Sequence of chain 1.B:
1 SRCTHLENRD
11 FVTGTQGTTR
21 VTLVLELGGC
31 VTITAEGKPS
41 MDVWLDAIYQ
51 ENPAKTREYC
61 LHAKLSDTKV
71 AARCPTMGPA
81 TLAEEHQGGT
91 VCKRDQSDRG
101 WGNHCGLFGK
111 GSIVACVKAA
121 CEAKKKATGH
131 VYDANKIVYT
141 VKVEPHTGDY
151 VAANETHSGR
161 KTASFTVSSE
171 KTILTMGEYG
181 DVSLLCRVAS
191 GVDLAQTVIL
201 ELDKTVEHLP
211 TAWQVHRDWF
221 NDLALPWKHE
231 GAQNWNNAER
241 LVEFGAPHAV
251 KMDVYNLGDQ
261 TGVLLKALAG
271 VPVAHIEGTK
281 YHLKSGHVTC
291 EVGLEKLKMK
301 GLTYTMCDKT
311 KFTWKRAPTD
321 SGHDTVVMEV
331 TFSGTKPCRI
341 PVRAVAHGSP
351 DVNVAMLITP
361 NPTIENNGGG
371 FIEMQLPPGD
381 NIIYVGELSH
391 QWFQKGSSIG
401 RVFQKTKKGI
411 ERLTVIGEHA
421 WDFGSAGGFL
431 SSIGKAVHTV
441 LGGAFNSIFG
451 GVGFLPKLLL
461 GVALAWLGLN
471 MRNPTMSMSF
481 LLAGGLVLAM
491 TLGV

Binding-site contacts:
Ligand atom O5 contacts residue ASN154 of chain 1.B at 2.4 Å (h-bond).
Ligand atom C3 contacts residue ASN154 of chain 1.B at 3.8 Å.
Ligand atom C5 contacts residue HIS104 of chain 1.A at 3.1 Å.
Ligand atom C4 contacts residue HIS104 of chain 1.A at 4.4 Å.
Ligand atom C8 contacts residue HIS104 of chain 1.A at 4.0 Å.
Ligand atom C1 contacts residue HIS104 of chain 1.A at 3.2 Å.
Ligand atom C5 contacts residue ASN154 of chain 1.B at 3.7 Å.
Ligand atom C6 contacts residue HIS104 of chain 1.A at 3.2 Å.
Ligand atom C1 contacts residue ASN154 of chain 1.B at 1.4 Å.
Ligand atom C2 contacts residue ASN154 of chain 1.B at 2.4 Å.
Ligand atom N2 contacts residue ASN154 of chain 1.B at 2.9 Å (h-bond).
Ligand atom O5 contacts residue HIS104 of chain 1.A at 3.0 Å (h-bond).
Ligand atom C7 contacts residue ASN154 of chain 1.B at 3.3 Å.
Ligand atom C4 contacts residue ASN154 of chain 1.B at 4.2 Å.
Ligand atom O7 contacts residue ASN154 of chain 1.B at 3.3 Å (h-bond).
Ligand atom C8 contacts residue ASN154 of chain 1.B at 3.4 Å.

This small molecule binds to this protein.
Small molecule (SMILES): CC(=O)N[C@H]1[C@H](O[C@H]2[C@H](O)[C@@H](NC(C)=O)CO[C@@H]2CO[C@@H]2O[C@@H](C)[C@@H](O)[C@@H](O)[C@@H]2O)O[C@H](CO)[C@@H](O)[C@@H]1O

Sequence of chain 1.A:
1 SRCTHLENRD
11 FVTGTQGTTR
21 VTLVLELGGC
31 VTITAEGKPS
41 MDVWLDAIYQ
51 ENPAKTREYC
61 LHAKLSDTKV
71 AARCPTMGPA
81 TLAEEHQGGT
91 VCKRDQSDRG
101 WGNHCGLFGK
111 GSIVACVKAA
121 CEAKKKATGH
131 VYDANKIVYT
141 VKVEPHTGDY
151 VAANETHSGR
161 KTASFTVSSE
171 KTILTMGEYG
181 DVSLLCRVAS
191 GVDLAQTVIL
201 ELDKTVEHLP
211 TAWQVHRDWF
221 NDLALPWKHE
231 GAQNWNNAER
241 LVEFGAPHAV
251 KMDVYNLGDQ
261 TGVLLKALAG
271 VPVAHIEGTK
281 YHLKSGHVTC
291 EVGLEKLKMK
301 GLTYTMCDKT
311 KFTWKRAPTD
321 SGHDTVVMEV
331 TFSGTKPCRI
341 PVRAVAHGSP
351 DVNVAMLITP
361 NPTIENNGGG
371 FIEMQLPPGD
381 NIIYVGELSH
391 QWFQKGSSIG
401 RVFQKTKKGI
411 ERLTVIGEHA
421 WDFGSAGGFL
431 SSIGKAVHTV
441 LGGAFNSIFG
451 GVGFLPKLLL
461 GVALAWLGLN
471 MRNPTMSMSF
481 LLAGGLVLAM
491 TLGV